The protein below binds the small molecule below.
Small molecule (SMILES): O=c1[nH]cnc2c([C@@H]3N[C@H](CO)[C@@H](O)[C@H]3O)c[nH]c12

Sequence of chain 1.A:
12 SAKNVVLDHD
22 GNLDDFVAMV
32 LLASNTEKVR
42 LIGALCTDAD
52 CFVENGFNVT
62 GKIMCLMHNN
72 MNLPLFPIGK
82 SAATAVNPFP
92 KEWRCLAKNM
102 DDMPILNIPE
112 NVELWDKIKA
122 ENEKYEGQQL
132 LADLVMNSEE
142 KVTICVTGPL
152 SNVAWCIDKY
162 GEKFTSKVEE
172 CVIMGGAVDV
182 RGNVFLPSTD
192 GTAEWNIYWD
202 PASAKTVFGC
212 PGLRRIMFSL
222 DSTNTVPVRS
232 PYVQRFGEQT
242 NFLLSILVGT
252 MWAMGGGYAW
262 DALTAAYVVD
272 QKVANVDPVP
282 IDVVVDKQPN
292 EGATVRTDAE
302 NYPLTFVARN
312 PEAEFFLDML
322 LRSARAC

Binding-site contacts:
Ligand atom O3' contacts residue THR148 of chain 1.A at 3.0 Å (h-bond).
Ligand atom C4 contacts residue ASP51 of chain 1.A at 3.2 Å.
Ligand atom O2' contacts residue ASP25 of chain 1.A at 2.8 Å (salt-bridge).
Ligand atom C3' contacts residue ASP262 of chain 1.A at 3.3 Å.
Ligand atom O5' contacts residue GLU195 of chain 1.A at 2.7 Å (salt-bridge).
Ligand atom N4' contacts residue GLU195 of chain 1.A at 3.9 Å.
Ligand atom N7 contacts residue TRP261 of chain 1.A at 3.7 Å.
Ligand atom C5' contacts residue GLU195 of chain 1.A at 3.5 Å.
Ligand atom O3' contacts residue CA1 of chain 1.C at 2.4 Å.
Ligand atom C3' contacts residue ASP25 of chain 1.A at 3.5 Å.
Ligand atom C4' contacts residue GLU195 of chain 1.A at 3.5 Å.
Ligand atom O3' contacts residue ASP25 of chain 1.A at 3.9 Å.
Ligand atom C3' contacts residue CA1 of chain 1.C at 3.5 Å.
Ligand atom C5 contacts residue TRP261 of chain 1.A at 3.8 Å (hydrophobic).
Ligand atom O5' contacts residue ASN184 of chain 1.A at 3.0 Å (h-bond).
Ligand atom O3' contacts residue ASP262 of chain 1.A at 2.7 Å (salt-bridge).
Ligand atom C3' contacts residue MET175 of chain 1.A at 3.9 Å (hydrophobic).
Ligand atom N3 contacts residue ASP51 of chain 1.A at 2.6 Å (salt-bridge).
Ligand atom O2' contacts residue ASP262 of chain 1.A at 3.5 Å (salt-bridge).
Ligand atom C4' contacts residue MET175 of chain 1.A at 3.6 Å (hydrophobic).
Ligand atom O3' contacts residue MET175 of chain 1.A at 4.0 Å.
Ligand atom C2' contacts residue TRP261 of chain 1.A at 4.0 Å (hydrophobic).
Ligand atom C3' contacts residue TRP261 of chain 1.A at 4.0 Å (hydrophobic).
Ligand atom O3' contacts residue ASN197 of chain 1.A at 3.2 Å (h-bond).
Ligand atom C5' contacts residue TRP261 of chain 1.A at 3.5 Å (hydrophobic).
Ligand atom N4' contacts residue ASN197 of chain 1.A at 3.3 Å (h-bond).
Ligand atom O2' contacts residue CA1 of chain 1.C at 2.6 Å.
Ligand atom C3' contacts residue ASN197 of chain 1.A at 4.1 Å.
Ligand atom C1' contacts residue ASP51 of chain 1.A at 3.6 Å.
Ligand atom C2' contacts residue ASP25 of chain 1.A at 3.5 Å.
Ligand atom C2 contacts residue ASP51 of chain 1.A at 3.3 Å.
Ligand atom O2' contacts residue ASP26 of chain 1.A at 3.4 Å (salt-bridge).
Ligand atom C5' contacts residue MET175 of chain 1.A at 3.6 Å (hydrophobic).
Ligand atom C2 contacts residue ASN23 of chain 1.A at 3.1 Å.
Ligand atom C9 contacts residue ASP51 of chain 1.A at 3.7 Å.
Ligand atom C8 contacts residue TRP261 of chain 1.A at 4.0 Å (hydrophobic).
Ligand atom N3 contacts residue ASN23 of chain 1.A at 3.5 Å (h-bond).
Ligand atom C2' contacts residue CA1 of chain 1.C at 3.6 Å.
Ligand atom C4' contacts residue ASN197 of chain 1.A at 3.5 Å.
Ligand atom O2' contacts residue ASN23 of chain 1.A at 3.7 Å.